Binding-site contacts:
Ligand atom O2 contacts residue VAL234 of chain 1.B at 4.1 Å.
Ligand atom C2 contacts residue NAG1 of chain 1.F at 3.1 Å.
Ligand atom O3 contacts residue NAG1 of chain 1.F at 3.9 Å.
Ligand atom O5 contacts residue NAG1 of chain 1.F at 1.9 Å (h-bond).
Ligand atom O2 contacts residue NAG1 of chain 1.F at 3.4 Å (h-bond).
Ligand atom C4 contacts residue NAG1 of chain 1.F at 4.2 Å.
Ligand atom C3 contacts residue NAG1 of chain 1.F at 4.0 Å.
Ligand atom C1 contacts residue NAG1 of chain 1.F at 1.8 Å.
Ligand atom C5 contacts residue NAG1 of chain 1.F at 3.2 Å.
Ligand atom O6 contacts residue NAG1 of chain 1.F at 4.3 Å.
Ligand atom C6 contacts residue NAG1 of chain 1.F at 3.2 Å.

Sequence of chain 1.B:
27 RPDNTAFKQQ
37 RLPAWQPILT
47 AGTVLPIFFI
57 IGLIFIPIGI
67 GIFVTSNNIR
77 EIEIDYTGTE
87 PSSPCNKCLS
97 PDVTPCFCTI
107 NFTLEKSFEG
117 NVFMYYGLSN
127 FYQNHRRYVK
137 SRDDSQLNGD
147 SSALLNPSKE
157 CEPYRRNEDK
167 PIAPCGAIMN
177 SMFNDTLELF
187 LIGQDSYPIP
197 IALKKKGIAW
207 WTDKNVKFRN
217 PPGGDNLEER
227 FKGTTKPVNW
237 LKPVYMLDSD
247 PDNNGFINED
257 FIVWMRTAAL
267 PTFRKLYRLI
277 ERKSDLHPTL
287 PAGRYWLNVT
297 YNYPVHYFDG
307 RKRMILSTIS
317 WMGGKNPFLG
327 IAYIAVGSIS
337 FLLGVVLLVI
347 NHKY

This small molecule binds to this protein.
Small molecule (SMILES): OC[C@H]1O[C@H](O)[C@@H](O)[C@@H](O)[C@@H]1O